A protein and the small-molecule ligand that binds it are described below.
Small molecule (SMILES): OC[C@H]1O[C@H](O)[C@@H](O)[C@@H](O)[C@@H]1O

Sequence of chain 1.A:
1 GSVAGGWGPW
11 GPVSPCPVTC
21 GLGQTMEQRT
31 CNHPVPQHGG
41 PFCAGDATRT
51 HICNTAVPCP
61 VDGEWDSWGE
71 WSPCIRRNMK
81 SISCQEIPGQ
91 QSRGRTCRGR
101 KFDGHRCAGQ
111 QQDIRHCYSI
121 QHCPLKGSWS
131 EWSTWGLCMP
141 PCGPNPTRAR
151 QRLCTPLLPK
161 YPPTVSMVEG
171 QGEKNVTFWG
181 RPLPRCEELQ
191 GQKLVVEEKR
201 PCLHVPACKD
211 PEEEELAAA

Binding-site contacts:
Ligand atom O2 contacts residue SER67 of chain 1.A at 3.3 Å.
Ligand atom C6 contacts residue ARG93 of chain 1.A at 4.1 Å.
Ligand atom C1 contacts residue TRP68 of chain 1.A at 1.5 Å (hydrophobic).
Ligand atom C3 contacts residue TRP68 of chain 1.A at 3.9 Å (hydrophobic).
Ligand atom O3 contacts residue TRP68 of chain 1.A at 4.3 Å.
Ligand atom C6 contacts residue TRP68 of chain 1.A at 4.5 Å (hydrophobic).
Ligand atom O2 contacts residue TRP68 of chain 1.A at 2.9 Å.
Ligand atom O2 contacts residue ASP66 of chain 1.A at 4.5 Å.
Ligand atom C1 contacts residue ARG93 of chain 1.A at 3.9 Å.
Ligand atom O3 contacts residue SER67 of chain 1.A at 4.2 Å.
Ligand atom C5 contacts residue TRP68 of chain 1.A at 3.8 Å (hydrophobic).
Ligand atom O5 contacts residue TRP68 of chain 1.A at 2.4 Å.
Ligand atom C4 contacts residue TRP68 of chain 1.A at 4.3 Å (hydrophobic).
Ligand atom C5 contacts residue ARG93 of chain 1.A at 4.2 Å.
Ligand atom C2 contacts residue TRP68 of chain 1.A at 2.5 Å (hydrophobic).
Ligand atom O6 contacts residue ARG93 of chain 1.A at 3.4 Å (salt-bridge).
Ligand atom O5 contacts residue ARG93 of chain 1.A at 3.2 Å (salt-bridge).